Sequence of chain 1.D:
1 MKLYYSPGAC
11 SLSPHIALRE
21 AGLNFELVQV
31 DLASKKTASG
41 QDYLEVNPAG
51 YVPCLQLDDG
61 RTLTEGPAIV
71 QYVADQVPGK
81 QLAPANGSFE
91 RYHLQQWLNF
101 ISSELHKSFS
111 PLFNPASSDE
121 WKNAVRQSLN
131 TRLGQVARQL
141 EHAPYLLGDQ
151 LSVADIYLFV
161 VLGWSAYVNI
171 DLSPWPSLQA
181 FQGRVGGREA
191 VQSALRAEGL

This small molecule binds to this protein.
Small molecule (SMILES): O=C(O)/C(O)=C/C=C/C(=O)c1ccccc1

Binding-site contacts:
Ligand atom CA4 contacts residue GSH1 of chain 1.K at 3.6 Å.
Ligand atom OA2 contacts residue SER110 of chain 1.D at 3.2 Å (h-bond).
Ligand atom CA1 contacts residue SER110 of chain 1.D at 3.3 Å.
Ligand atom OA1 contacts residue HIS106 of chain 1.D at 3.6 Å.
Ligand atom CB6 contacts residue GLY8 of chain 1.D at 3.6 Å.
Ligand atom CB2 contacts residue GLY8 of chain 1.D at 3.6 Å.
Ligand atom CA3 contacts residue GSH1 of chain 1.K at 3.4 Å.
Ligand atom CB6 contacts residue PHE113 of chain 1.D at 4.0 Å (hydrophobic).
Ligand atom CB1 contacts residue ALA9 of chain 1.D at 4.2 Å (hydrophobic).
Ligand atom OA1 contacts residue PHE113 of chain 1.D at 4.4 Å.
Ligand atom CB5 contacts residue GLY8 of chain 1.D at 4.1 Å.
Ligand atom CB5 contacts residue TYR167 of chain 1.D at 3.7 Å (hydrophobic).
Ligand atom CA2 contacts residue GSH1 of chain 1.K at 3.4 Å.
Ligand atom OA1 contacts residue SER110 of chain 1.D at 2.6 Å (h-bond).
Ligand atom CB6 contacts residue TRP164 of chain 1.D at 3.6 Å (hydrophobic).
Ligand atom CA6 contacts residue ALA9 of chain 1.D at 3.8 Å (hydrophobic).
Ligand atom CA5 contacts residue GLY8 of chain 1.D at 4.4 Å.
Ligand atom CB2 contacts residue PRO7 of chain 1.D at 3.6 Å (hydrophobic).
Ligand atom OA1 contacts residue GSH1 of chain 1.K at 4.2 Å.
Ligand atom CA5 contacts residue ALA9 of chain 1.D at 4.3 Å (hydrophobic).
Ligand atom CB4 contacts residue TYR167 of chain 1.D at 3.4 Å (hydrophobic).
Ligand atom OA1 contacts residue TRP164 of chain 1.D at 4.4 Å.
Ligand atom CB2 contacts residue ALA9 of chain 1.D at 4.1 Å (hydrophobic).
Ligand atom CA3 contacts residue TRP164 of chain 1.D at 4.3 Å (hydrophobic).
Ligand atom CA3 contacts residue PHE113 of chain 1.D at 4.0 Å (hydrophobic).
Ligand atom CB1 contacts residue TRP164 of chain 1.D at 4.4 Å (hydrophobic).
Ligand atom CA4 contacts residue ALA9 of chain 1.D at 4.3 Å (hydrophobic).
Ligand atom OA4 contacts residue GLY8 of chain 1.D at 4.1 Å.
Ligand atom CA5 contacts residue TRP164 of chain 1.D at 4.3 Å (hydrophobic).
Ligand atom CB5 contacts residue TRP164 of chain 1.D at 3.8 Å (hydrophobic).
Ligand atom CA6 contacts residue GLY8 of chain 1.D at 3.8 Å.
Ligand atom CB3 contacts residue GLY8 of chain 1.D at 3.7 Å.
Ligand atom OA4 contacts residue PRO7 of chain 1.D at 4.3 Å.
Ligand atom CA1 contacts residue GSH1 of chain 1.K at 4.0 Å.
Ligand atom CB3 contacts residue PRO7 of chain 1.D at 4.0 Å (hydrophobic).
Ligand atom CA5 contacts residue PHE113 of chain 1.D at 4.2 Å (hydrophobic).
Ligand atom CB1 contacts residue GLY8 of chain 1.D at 3.4 Å.
Ligand atom OA3 contacts residue GSH1 of chain 1.K at 3.4 Å.
Ligand atom CB4 contacts residue GLY8 of chain 1.D at 4.3 Å.
Ligand atom OA4 contacts residue ALA9 of chain 1.D at 3.6 Å.